The protein below binds the small molecule below.
Small molecule (SMILES): O=C(O)C[C@H](NC(=O)CP(=O)(O)O)C(=O)O

Sequence of chain 1.A:
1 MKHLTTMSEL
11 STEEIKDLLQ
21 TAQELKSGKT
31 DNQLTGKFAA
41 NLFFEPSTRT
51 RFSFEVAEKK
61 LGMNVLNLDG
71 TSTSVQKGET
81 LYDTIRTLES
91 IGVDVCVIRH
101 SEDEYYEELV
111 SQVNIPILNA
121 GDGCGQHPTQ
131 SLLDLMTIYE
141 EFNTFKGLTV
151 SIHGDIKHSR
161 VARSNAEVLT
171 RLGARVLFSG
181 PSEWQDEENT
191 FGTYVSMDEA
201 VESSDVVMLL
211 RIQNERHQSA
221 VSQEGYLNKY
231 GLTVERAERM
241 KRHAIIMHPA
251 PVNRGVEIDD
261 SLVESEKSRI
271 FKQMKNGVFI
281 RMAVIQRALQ

Sequence of chain 1.B:
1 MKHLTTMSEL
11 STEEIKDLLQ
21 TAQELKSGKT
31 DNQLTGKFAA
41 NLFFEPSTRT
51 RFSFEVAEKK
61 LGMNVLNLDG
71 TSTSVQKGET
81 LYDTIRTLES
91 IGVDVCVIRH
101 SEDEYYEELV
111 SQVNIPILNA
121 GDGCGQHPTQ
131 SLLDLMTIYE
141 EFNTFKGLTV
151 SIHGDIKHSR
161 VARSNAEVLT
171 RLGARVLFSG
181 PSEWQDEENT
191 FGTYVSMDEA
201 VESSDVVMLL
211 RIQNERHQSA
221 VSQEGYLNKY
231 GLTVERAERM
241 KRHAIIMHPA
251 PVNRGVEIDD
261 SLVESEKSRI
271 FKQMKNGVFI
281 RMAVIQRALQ

Binding-site contacts:
Ligand atom P contacts residue ARG49 of chain 1.A at 3.7 Å.
Ligand atom C1P contacts residue ARG49 of chain 1.A at 3.5 Å.
Ligand atom C1P contacts residue ALA250 of chain 1.A at 3.4 Å (hydrophobic).
Ligand atom N2 contacts residue ALA250 of chain 1.A at 2.9 Å (h-bond).
Ligand atom O4 contacts residue ALA250 of chain 1.A at 3.7 Å.
Ligand atom C4 contacts residue HIS127 of chain 1.A at 3.6 Å.
Ligand atom O1P contacts residue ARG99 of chain 1.A at 2.9 Å (salt-bridge).
Ligand atom O1 contacts residue HIS127 of chain 1.A at 2.7 Å (h-bond).
Ligand atom O4 contacts residue GLN213 of chain 1.A at 3.3 Å (h-bond).
Ligand atom C5 contacts residue GLN213 of chain 1.A at 3.6 Å.
Ligand atom C1 contacts residue ALA250 of chain 1.A at 3.5 Å (hydrophobic).
Ligand atom O4 contacts residue ARG211 of chain 1.A at 2.9 Å (salt-bridge).
Ligand atom P contacts residue THR48 of chain 1.A at 3.7 Å.
Ligand atom O3P contacts residue THR50 of chain 1.A at 2.8 Å (h-bond).
Ligand atom P contacts residue ARG99 of chain 1.A at 3.7 Å.
Ligand atom O3P contacts residue THR48 of chain 1.A at 3.5 Å (h-bond).
Ligand atom O3P contacts residue ARG49 of chain 1.A at 3.4 Å (salt-bridge).
Ligand atom O1 contacts residue THR50 of chain 1.A at 3.1 Å (h-bond).
Ligand atom O2 contacts residue ARG160 of chain 1.A at 2.8 Å (salt-bridge).
Ligand atom O2P contacts residue THR48 of chain 1.A at 2.9 Å (h-bond).
Ligand atom O5 contacts residue ARG211 of chain 1.A at 2.7 Å (salt-bridge).
Ligand atom O3 contacts residue ARG99 of chain 1.A at 3.0 Å (salt-bridge).
Ligand atom O2 contacts residue HIS127 of chain 1.A at 3.6 Å.
Ligand atom P contacts residue SER74 of chain 1.B at 3.6 Å.
Ligand atom O1P contacts residue SER47 of chain 1.A at 3.6 Å.
Ligand atom C5 contacts residue ARG211 of chain 1.A at 3.4 Å.
Ligand atom O3P contacts residue SER47 of chain 1.A at 2.6 Å (h-bond).
Ligand atom O1 contacts residue ARG99 of chain 1.A at 3.0 Å (salt-bridge).
Ligand atom O3 contacts residue LYS77 of chain 1.B at 3.1 Å (salt-bridge).
Ligand atom O3 contacts residue ARG160 of chain 1.A at 2.8 Å (salt-bridge).
Ligand atom C4 contacts residue ARG160 of chain 1.A at 3.5 Å.
Ligand atom O2P contacts residue SER74 of chain 1.B at 3.0 Å (h-bond).
Ligand atom C3 contacts residue ALA250 of chain 1.A at 3.7 Å (hydrophobic).
Ligand atom O2P contacts residue ARG49 of chain 1.A at 2.8 Å (salt-bridge).
Ligand atom O1P contacts residue LYS77 of chain 1.B at 2.8 Å (salt-bridge).
Ligand atom O5 contacts residue LYS77 of chain 1.B at 2.8 Å (salt-bridge).
Ligand atom O1P contacts residue SER74 of chain 1.B at 3.0 Å (h-bond).
Ligand atom O3P contacts residue ARG99 of chain 1.A at 3.3 Å (salt-bridge).
Ligand atom P contacts residue SER47 of chain 1.A at 3.7 Å.
Ligand atom O1 contacts residue GLN130 of chain 1.A at 3.7 Å.